A small-molecule ligand and the protein it binds are described below.
Small molecule (SMILES): CC(=O)N[C@H]1[C@H]([C@H](O)[C@H](O)CO)O[C@@](O[C@@H]2[C@@H](O)[C@H](O)O[C@H](CO)[C@@H]2O)(C(=O)O)C[C@@H]1O

Binding-site contacts:
Ligand atom C6 contacts residue THR47 of chain 1.E at 3.7 Å.
Ligand atom O4 contacts residue ARG56 of chain 1.E at 2.7 Å (salt-bridge).
Ligand atom C11 contacts residue ARG56 of chain 1.E at 3.8 Å.
Ligand atom O7 contacts residue THR50 of chain 1.E at 4.0 Å.
Ligand atom C10 contacts residue ALA49 of chain 1.E at 3.8 Å (hydrophobic).
Ligand atom C4 contacts residue THR47 of chain 1.E at 4.2 Å.
Ligand atom O7 contacts residue VAL48 of chain 1.E at 2.7 Å (h-bond).
Ligand atom C10 contacts residue PRO57 of chain 1.E at 4.4 Å (hydrophobic).
Ligand atom O9 contacts residue ARG111 of chain 1.D at 3.0 Å (salt-bridge).
Ligand atom N5 contacts residue VAL48 of chain 1.E at 4.4 Å.
Ligand atom C9 contacts residue ARG111 of chain 1.D at 3.5 Å.
Ligand atom C10 contacts residue ARG56 of chain 1.E at 3.5 Å.
Ligand atom C11 contacts residue ALA49 of chain 1.E at 3.5 Å (hydrophobic).
Ligand atom C7 contacts residue THR47 of chain 1.E at 3.7 Å.
Ligand atom O10 contacts residue ASP55 of chain 1.E at 3.6 Å.
Ligand atom O10 contacts residue ALA49 of chain 1.E at 3.5 Å.
Ligand atom C11 contacts residue THR47 of chain 1.E at 3.7 Å.
Ligand atom C8 contacts residue VAL48 of chain 1.E at 3.8 Å (hydrophobic).
Ligand atom C11 contacts residue ASP55 of chain 1.E at 3.7 Å.
Ligand atom O10 contacts residue THR54 of chain 1.E at 3.2 Å (h-bond).
Ligand atom C10 contacts residue VAL48 of chain 1.E at 4.1 Å (hydrophobic).
Ligand atom C10 contacts residue THR47 of chain 1.E at 4.1 Å.
Ligand atom C9 contacts residue THR47 of chain 1.E at 4.4 Å.
Ligand atom C5 contacts residue ARG56 of chain 1.E at 4.2 Å.
Ligand atom C9 contacts residue VAL48 of chain 1.E at 3.4 Å (hydrophobic).
Ligand atom C7 contacts residue VAL48 of chain 1.E at 3.1 Å (hydrophobic).
Ligand atom C11 contacts residue HIS106 of chain 1.D at 3.7 Å.
Ligand atom O8 contacts residue THR47 of chain 1.E at 3.5 Å.
Ligand atom C8 contacts residue THR47 of chain 1.E at 4.0 Å.
Ligand atom C11 contacts residue PRO57 of chain 1.E at 4.0 Å (hydrophobic).
Ligand atom N5 contacts residue THR47 of chain 1.E at 3.1 Å (h-bond).
Ligand atom N5 contacts residue ARG56 of chain 1.E at 3.6 Å (salt-bridge).
Ligand atom C5 contacts residue THR47 of chain 1.E at 3.8 Å.
Ligand atom O1B contacts residue THR47 of chain 1.E at 3.9 Å.
Ligand atom O9 contacts residue THR47 of chain 1.E at 3.5 Å.
Ligand atom C4 contacts residue ARG56 of chain 1.E at 3.6 Å.
Ligand atom O9 contacts residue VAL48 of chain 1.E at 3.0 Å (h-bond).
Ligand atom O7 contacts residue ALA49 of chain 1.E at 4.0 Å.
Ligand atom C11 contacts residue VAL48 of chain 1.E at 3.9 Å (hydrophobic).
Ligand atom O10 contacts residue ARG56 of chain 1.E at 2.9 Å (salt-bridge).

Sequence of chain 1.D:
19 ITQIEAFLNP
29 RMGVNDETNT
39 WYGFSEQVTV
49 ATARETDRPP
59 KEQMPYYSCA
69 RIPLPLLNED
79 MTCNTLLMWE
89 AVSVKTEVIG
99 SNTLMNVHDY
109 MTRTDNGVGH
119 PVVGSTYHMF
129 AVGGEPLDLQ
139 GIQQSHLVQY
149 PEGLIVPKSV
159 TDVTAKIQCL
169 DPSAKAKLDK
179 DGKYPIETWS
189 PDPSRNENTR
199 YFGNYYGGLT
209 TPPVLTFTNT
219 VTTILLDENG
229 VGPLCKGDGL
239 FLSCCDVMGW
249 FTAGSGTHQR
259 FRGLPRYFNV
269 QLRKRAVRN

Sequence of chain 1.E:
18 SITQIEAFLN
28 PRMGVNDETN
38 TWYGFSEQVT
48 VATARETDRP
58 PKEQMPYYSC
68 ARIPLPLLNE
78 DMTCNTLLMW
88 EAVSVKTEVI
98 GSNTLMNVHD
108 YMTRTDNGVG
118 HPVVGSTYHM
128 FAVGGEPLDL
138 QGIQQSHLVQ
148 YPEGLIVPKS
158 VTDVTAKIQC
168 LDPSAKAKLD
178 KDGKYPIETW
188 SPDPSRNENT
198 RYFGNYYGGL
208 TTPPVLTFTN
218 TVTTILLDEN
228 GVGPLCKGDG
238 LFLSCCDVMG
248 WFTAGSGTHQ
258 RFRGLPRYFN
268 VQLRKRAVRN